Sequence of chain 1.A:
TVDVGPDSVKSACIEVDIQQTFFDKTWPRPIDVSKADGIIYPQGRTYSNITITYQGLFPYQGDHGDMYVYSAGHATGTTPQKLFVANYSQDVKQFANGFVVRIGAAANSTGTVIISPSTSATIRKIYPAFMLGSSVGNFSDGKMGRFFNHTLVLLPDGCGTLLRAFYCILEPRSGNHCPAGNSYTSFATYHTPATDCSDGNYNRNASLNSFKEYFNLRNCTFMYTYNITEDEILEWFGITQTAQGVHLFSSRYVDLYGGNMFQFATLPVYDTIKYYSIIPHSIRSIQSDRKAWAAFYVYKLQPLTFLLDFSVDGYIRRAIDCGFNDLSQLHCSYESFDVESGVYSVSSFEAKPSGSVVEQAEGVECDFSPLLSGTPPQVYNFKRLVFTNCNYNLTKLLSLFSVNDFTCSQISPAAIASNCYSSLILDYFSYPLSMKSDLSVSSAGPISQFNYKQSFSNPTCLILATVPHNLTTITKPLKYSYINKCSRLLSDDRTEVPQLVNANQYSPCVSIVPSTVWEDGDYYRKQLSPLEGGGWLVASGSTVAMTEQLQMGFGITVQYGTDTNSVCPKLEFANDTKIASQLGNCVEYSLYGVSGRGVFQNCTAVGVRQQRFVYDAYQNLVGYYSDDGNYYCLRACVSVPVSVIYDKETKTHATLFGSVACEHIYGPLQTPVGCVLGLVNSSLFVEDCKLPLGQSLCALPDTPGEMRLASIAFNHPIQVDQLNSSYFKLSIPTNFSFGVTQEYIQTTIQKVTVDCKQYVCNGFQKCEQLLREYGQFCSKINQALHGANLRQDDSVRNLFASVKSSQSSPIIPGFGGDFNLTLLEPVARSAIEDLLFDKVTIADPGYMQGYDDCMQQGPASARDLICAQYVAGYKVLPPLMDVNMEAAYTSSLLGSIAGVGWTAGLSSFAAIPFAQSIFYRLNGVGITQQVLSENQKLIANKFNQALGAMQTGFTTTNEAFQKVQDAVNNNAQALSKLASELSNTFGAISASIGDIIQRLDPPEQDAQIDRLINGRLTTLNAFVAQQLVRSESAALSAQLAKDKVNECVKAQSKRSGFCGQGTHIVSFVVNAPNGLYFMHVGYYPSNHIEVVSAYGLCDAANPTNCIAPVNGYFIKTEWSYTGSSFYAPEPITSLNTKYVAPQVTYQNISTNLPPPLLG

Binding-site contacts:
Ligand atom O6 contacts residue TYR288 of chain 1.A at 3.4 Å.
Ligand atom C3 contacts residue ASN139 of chain 1.A at 3.8 Å.
Ligand atom O7 contacts residue ILE264 of chain 1.A at 3.7 Å.
Ligand atom O5 contacts residue TYR288 of chain 1.A at 4.1 Å.
Ligand atom C8 contacts residue ALA138 of chain 1.A at 3.7 Å (hydrophobic).
Ligand atom N2 contacts residue ILE264 of chain 1.A at 4.3 Å.
Ligand atom C3 contacts residue ILE264 of chain 1.A at 4.1 Å (hydrophobic).
Ligand atom O5 contacts residue ASN139 of chain 1.A at 2.4 Å (h-bond).
Ligand atom N2 contacts residue LEU265 of chain 1.A at 4.5 Å.
Ligand atom C7 contacts residue GLU263 of chain 1.A at 3.7 Å.
Ligand atom O7 contacts residue ASN139 of chain 1.A at 3.6 Å (h-bond).
Ligand atom O3 contacts residue TYR288 of chain 1.A at 4.2 Å.
Ligand atom C8 contacts residue LEU265 of chain 1.A at 4.1 Å (hydrophobic).
Ligand atom N2 contacts residue ALA138 of chain 1.A at 4.2 Å.
Ligand atom C2 contacts residue TYR288 of chain 1.A at 4.4 Å (hydrophobic).
Ligand atom O3 contacts residue GLU263 of chain 1.A at 4.2 Å.
Ligand atom C5 contacts residue ASN139 of chain 1.A at 3.7 Å.
Ligand atom C6 contacts residue TYR288 of chain 1.A at 4.0 Å (hydrophobic).
Ligand atom C4 contacts residue TYR288 of chain 1.A at 3.9 Å (hydrophobic).
Ligand atom C8 contacts residue ALA136 of chain 1.A at 3.7 Å (hydrophobic).
Ligand atom O7 contacts residue ALA138 of chain 1.A at 3.9 Å.
Ligand atom C1 contacts residue TYR288 of chain 1.A at 4.0 Å (hydrophobic).
Ligand atom O4 contacts residue TYR288 of chain 1.A at 4.5 Å.
Ligand atom N2 contacts residue ASN139 of chain 1.A at 2.9 Å (h-bond).
Ligand atom O3 contacts residue ILE264 of chain 1.A at 3.9 Å.
Ligand atom C7 contacts residue ALA138 of chain 1.A at 3.7 Å (hydrophobic).
Ligand atom C3 contacts residue GLU263 of chain 1.A at 3.7 Å.
Ligand atom C4 contacts residue ASN139 of chain 1.A at 4.2 Å.
Ligand atom C2 contacts residue ASN139 of chain 1.A at 2.5 Å.
Ligand atom N2 contacts residue GLU263 of chain 1.A at 2.8 Å (salt-bridge).
Ligand atom C2 contacts residue GLU263 of chain 1.A at 3.6 Å.
Ligand atom C1 contacts residue ASN139 of chain 1.A at 1.5 Å.
Ligand atom C1 contacts residue GLU263 of chain 1.A at 3.8 Å.
Ligand atom C8 contacts residue GLU263 of chain 1.A at 3.8 Å.
Ligand atom C6 contacts residue TYR288 of chain 1.A at 4.4 Å (hydrophobic).
Ligand atom C5 contacts residue TYR288 of chain 1.A at 3.7 Å (hydrophobic).
Ligand atom C3 contacts residue TYR288 of chain 1.A at 4.4 Å (hydrophobic).
Ligand atom C8 contacts residue GLY135 of chain 1.A at 3.3 Å.
Ligand atom C7 contacts residue ASN139 of chain 1.A at 3.5 Å.
Ligand atom O4 contacts residue ILE264 of chain 1.A at 3.9 Å.

This protein binds this small molecule.
Small molecule (SMILES): CC(=O)N[C@H]1[C@H](O[C@H]2[C@H](O)[C@@H](NC(C)=O)CO[C@@H]2CO)O[C@H](CO)[C@@H](O[C@@H]2O[C@H](CO[C@H]3O[C@H](CO)[C@@H](O)[C@H](O)[C@@H]3O)[C@@H](O)[C@H](O[C@H]3O[C@H](CO)[C@@H](O)[C@H](O)[C@@H]3O)[C@@H]2O)[C@@H]1O